This small molecule binds to this protein.
Small molecule (SMILES): CN(C)CCCNC(=O)CCNC(=O)c1cc(NC(=O)c2cc(NC(=O)c3cc(NC(=O)c4cc(NC(=O)CCCNC(=O)c5cc(NC(=O)c6nc(NC(=O)c7cc(NC(=O)c8nccn8C)cn7C)cn6C)cn5C)cn4C)cn3C)cn2C)cn1C

Binding-site contacts:
Ligand atom C56 contacts residue THR16 of chain 1.I at 2.3 Å.
Ligand atom C51 contacts residue ALA14 of chain 1.I at 4.0 Å (hydrophobic).
Ligand atom N21 contacts residue THR16 of chain 1.I at 2.5 Å.
Ligand atom C57 contacts residue THR16 of chain 1.I at 2.5 Å.
Ligand atom C58 contacts residue ARG17 of chain 1.I at 3.5 Å.
Ligand atom C55 contacts residue THR16 of chain 1.I at 3.8 Å.
Ligand atom C50 contacts residue ALA14 of chain 1.I at 4.3 Å (hydrophobic).
Ligand atom C58 contacts residue THR16 of chain 1.I at 2.3 Å.
Ligand atom O9 contacts residue ALA14 of chain 1.I at 4.0 Å.
Ligand atom C58 contacts residue SER18 of chain 1.I at 4.1 Å.

Sequence of chain 1.I:
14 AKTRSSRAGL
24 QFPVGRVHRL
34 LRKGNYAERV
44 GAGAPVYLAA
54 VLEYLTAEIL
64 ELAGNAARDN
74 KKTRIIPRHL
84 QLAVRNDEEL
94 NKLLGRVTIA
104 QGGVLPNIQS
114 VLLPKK